Binding-site contacts:
Ligand atom CD contacts residue GLU676 of chain 1.A at 3.8 Å.
Ligand atom C contacts residue ALA1005 of chain 1.A at 3.5 Å (hydrophobic).
Ligand atom C contacts residue SER847 of chain 1.A at 3.4 Å.
Ligand atom OXT contacts residue GLY1004 of chain 1.A at 3.2 Å (h-bond).
Ligand atom CA contacts residue PHE710 of chain 1.A at 4.0 Å (hydrophobic).
Ligand atom OD1 contacts residue ILE714 of chain 1.A at 3.5 Å.
Ligand atom CA contacts residue GLU676 of chain 1.A at 3.8 Å.
Ligand atom OD1 contacts residue GLU676 of chain 1.A at 2.8 Å (salt-bridge).
Ligand atom OXT contacts residue SER847 of chain 1.A at 3.6 Å (h-bond).
Ligand atom CA contacts residue GLY1004 of chain 1.A at 4.4 Å.
Ligand atom N contacts residue ALA1005 of chain 1.A at 3.1 Å (h-bond).
Ligand atom O contacts residue ARG845 of chain 1.A at 2.9 Å (salt-bridge).
Ligand atom C contacts residue ILE1003 of chain 1.A at 4.3 Å (hydrophobic).
Ligand atom O contacts residue ILE1003 of chain 1.A at 4.1 Å.
Ligand atom CA contacts residue ALA1005 of chain 1.A at 4.2 Å (hydrophobic).
Ligand atom CA contacts residue ARG845 of chain 1.A at 4.1 Å.
Ligand atom OXT contacts residue PHE1012 of chain 1.A at 3.7 Å.
Ligand atom O contacts residue ALA1005 of chain 1.A at 4.3 Å.
Ligand atom CB contacts residue CYS846 of chain 1.A at 4.4 Å (hydrophobic).
Ligand atom N contacts residue GLU676 of chain 1.A at 2.9 Å (salt-bridge).
Ligand atom C contacts residue ARG845 of chain 1.A at 3.8 Å.
Ligand atom CB contacts residue PHE710 of chain 1.A at 3.4 Å (hydrophobic).
Ligand atom CD contacts residue ALA1005 of chain 1.A at 3.9 Å (hydrophobic).
Ligand atom CG contacts residue PHE1012 of chain 1.A at 3.6 Å (hydrophobic).
Ligand atom OXT contacts residue ALA1005 of chain 1.A at 2.9 Å (h-bond).
Ligand atom C contacts residue PHE710 of chain 1.A at 4.4 Å (hydrophobic).
Ligand atom O contacts residue PHE710 of chain 1.A at 3.8 Å.
Ligand atom O contacts residue GLY1004 of chain 1.A at 3.1 Å (h-bond).
Ligand atom CG contacts residue ILE714 of chain 1.A at 4.3 Å (hydrophobic).
Ligand atom N contacts residue GLY1004 of chain 1.A at 4.4 Å.
Ligand atom CG contacts residue GLU676 of chain 1.A at 3.6 Å.
Ligand atom CB contacts residue GLU676 of chain 1.A at 3.9 Å.
Ligand atom OXT contacts residue ILE1003 of chain 1.A at 4.0 Å.
Ligand atom O contacts residue SER847 of chain 1.A at 2.7 Å (h-bond).
Ligand atom C contacts residue GLY1004 of chain 1.A at 3.3 Å.
Ligand atom CD contacts residue PHE1012 of chain 1.A at 3.4 Å (hydrophobic).

Sequence of chain 1.A:
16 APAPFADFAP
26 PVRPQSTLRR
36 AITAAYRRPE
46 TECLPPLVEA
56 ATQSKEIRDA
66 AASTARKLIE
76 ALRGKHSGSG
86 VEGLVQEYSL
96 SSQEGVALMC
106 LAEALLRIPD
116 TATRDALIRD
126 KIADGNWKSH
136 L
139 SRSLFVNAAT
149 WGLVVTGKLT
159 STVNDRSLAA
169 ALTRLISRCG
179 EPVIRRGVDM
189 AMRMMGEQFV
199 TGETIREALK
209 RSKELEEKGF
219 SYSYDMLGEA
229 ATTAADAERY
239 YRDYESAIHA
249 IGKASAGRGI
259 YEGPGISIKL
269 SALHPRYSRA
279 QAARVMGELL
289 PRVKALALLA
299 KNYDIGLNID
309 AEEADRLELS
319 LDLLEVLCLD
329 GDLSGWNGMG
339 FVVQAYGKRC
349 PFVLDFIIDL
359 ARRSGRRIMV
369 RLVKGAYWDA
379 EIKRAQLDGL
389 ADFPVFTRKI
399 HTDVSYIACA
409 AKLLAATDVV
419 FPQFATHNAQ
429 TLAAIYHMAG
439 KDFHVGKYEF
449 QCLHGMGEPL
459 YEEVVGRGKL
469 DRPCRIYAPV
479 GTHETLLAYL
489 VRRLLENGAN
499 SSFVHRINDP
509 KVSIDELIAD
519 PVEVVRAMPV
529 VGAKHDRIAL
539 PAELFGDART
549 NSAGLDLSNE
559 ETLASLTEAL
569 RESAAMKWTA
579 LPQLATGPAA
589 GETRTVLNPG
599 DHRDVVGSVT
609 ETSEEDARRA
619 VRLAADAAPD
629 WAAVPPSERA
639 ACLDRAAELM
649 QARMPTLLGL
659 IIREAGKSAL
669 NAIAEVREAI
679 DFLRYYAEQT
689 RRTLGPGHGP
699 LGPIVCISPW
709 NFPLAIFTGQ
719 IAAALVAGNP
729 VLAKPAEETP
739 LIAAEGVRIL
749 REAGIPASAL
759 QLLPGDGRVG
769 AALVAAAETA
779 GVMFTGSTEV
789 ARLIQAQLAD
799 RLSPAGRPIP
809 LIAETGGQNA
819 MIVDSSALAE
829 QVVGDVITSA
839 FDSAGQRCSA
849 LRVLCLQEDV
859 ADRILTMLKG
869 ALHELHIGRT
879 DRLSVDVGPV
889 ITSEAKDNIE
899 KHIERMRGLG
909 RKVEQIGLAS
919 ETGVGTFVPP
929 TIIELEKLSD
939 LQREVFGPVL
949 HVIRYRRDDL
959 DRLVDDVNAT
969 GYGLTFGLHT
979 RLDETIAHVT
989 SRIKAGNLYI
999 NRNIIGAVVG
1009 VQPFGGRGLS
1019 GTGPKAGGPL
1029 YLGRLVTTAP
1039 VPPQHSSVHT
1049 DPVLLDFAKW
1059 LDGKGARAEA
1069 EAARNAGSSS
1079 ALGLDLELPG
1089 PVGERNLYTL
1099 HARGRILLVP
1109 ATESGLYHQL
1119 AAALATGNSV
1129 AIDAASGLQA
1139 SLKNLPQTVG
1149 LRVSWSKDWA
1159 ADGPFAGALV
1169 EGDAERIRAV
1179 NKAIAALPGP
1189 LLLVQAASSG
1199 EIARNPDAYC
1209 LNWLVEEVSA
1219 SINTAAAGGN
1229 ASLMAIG

This small molecule binds to this protein.
Small molecule (SMILES): O=C(O)[C@@H]1C[C@@H](O)CN1